The protein below binds the small molecule below.
Small molecule (SMILES): Cc1cn([C@H]2CC[C@@H](CO[P](=O)(O)O[C@H]3C[C@H](n4ccc(N)nc4=O)O[C@@H]3CO[P](=O)(O)O[C@H]3C[C@H](n4cc(C)c(=O)[nH]c4=O)O[C@@H]3CO[P](=O)(O)O[C@H]3C[C@H](n4ccc(N)nc4=O)O[C@@H]3CO[P](=O)(O)O[C@H]3C[C@H](n4cnc5c4NC=NC5N)O[C@@H]3CO[P](=O)(O)O[C@H]3C[C@H](n4cnc5c(=O)[nH]c(N)nc54)O[C@@H]3CO[P](=O)(O)O[C@H]3C[C@H](n4cc(C)c(=O)[nH]c4=O)O[C@@H]3CO[P](=O)(O)O[C@H]3C[C@H](n4ccc(N)nc4=O)O[C@@H]3CO[P](=O)(O)O[C@H]3C[C@H](n4ccc(N)nc4=O)O[C@@H]3CO)O2)c(=O)[nH]c1=O

Binding-site contacts:
Ligand atom C1' contacts residue TYR303 of chain 1.A at 3.4 Å (hydrophobic).
Ligand atom O2 contacts residue ASN341 of chain 1.A at 3.0 Å (h-bond).
Ligand atom OP1 contacts residue GLN295 of chain 1.A at 3.4 Å.
Ligand atom C5' contacts residue THR272 of chain 1.A at 3.4 Å.
Ligand atom OP1 contacts residue LYS267 of chain 1.A at 2.9 Å (salt-bridge).
Ligand atom O3' contacts residue PRO343 of chain 1.A at 3.6 Å.
Ligand atom C2' contacts residue ASN341 of chain 1.A at 3.5 Å.
Ligand atom O4' contacts residue ASN341 of chain 1.A at 3.2 Å.
Ligand atom OP1 contacts residue THR272 of chain 1.A at 2.8 Å (h-bond).
Ligand atom OP1 contacts residue ARG345 of chain 1.A at 2.9 Å (salt-bridge).
Ligand atom C1' contacts residue ASN341 of chain 1.A at 3.6 Å.
Ligand atom C5' contacts residue THR268 of chain 1.A at 3.6 Å.
Ligand atom C2' contacts residue GLN340 of chain 1.A at 3.5 Å.
Ligand atom OP1 contacts residue ILE344 of chain 1.A at 2.8 Å (h-bond).
Ligand atom OP1 contacts residue SER273 of chain 1.A at 3.6 Å.
Ligand atom O3' contacts residue THR268 of chain 1.A at 3.4 Å.
Ligand atom O4' contacts residue HIS545 of chain 1.A at 3.5 Å.
Ligand atom OP2 contacts residue ALA274 of chain 1.A at 3.4 Å.
Ligand atom OP2 contacts residue ARG345 of chain 1.A at 2.7 Å (salt-bridge).
Ligand atom C4' contacts residue ILE342 of chain 1.A at 3.5 Å (hydrophobic).
Ligand atom C5' contacts residue ARG294 of chain 1.A at 3.3 Å.
Ligand atom C5' contacts residue ILE342 of chain 1.A at 3.1 Å (hydrophobic).
Ligand atom C4' contacts residue TYR303 of chain 1.A at 3.6 Å (hydrophobic).
Ligand atom OP1 contacts residue THR268 of chain 1.A at 2.7 Å (h-bond).
Ligand atom OP1 contacts residue GLU547 of chain 1.A at 3.5 Å (salt-bridge).
Ligand atom C1' contacts residue GLN340 of chain 1.A at 3.5 Å.
Ligand atom OP1 contacts residue ARG294 of chain 1.A at 2.9 Å (salt-bridge).
Ligand atom C1' contacts residue HIS545 of chain 1.A at 3.6 Å.
Ligand atom C4' contacts residue VAL544 of chain 1.A at 3.6 Å (hydrophobic).
Ligand atom O4' contacts residue TYR303 of chain 1.A at 3.4 Å (h-bond).
Ligand atom OP2 contacts residue ARG345 of chain 1.A at 3.1 Å (salt-bridge).
Ligand atom O2 contacts residue LYS298 of chain 1.A at 3.6 Å.
Ligand atom O5' contacts residue ARG345 of chain 1.A at 3.6 Å.
Ligand atom O2 contacts residue ARG331 of chain 1.A at 2.8 Å (salt-bridge).
Ligand atom OP1 contacts residue PRO343 of chain 1.A at 3.4 Å.
Ligand atom O3' contacts residue ARG294 of chain 1.A at 3.1 Å (salt-bridge).
Ligand atom C3' contacts residue ASP546 of chain 1.A at 3.5 Å.
Ligand atom OP1 contacts residue THR266 of chain 1.A at 2.8 Å (h-bond).
Ligand atom C2' contacts residue TYR303 of chain 1.A at 3.7 Å (hydrophobic).
Ligand atom P contacts residue ARG294 of chain 1.A at 3.5 Å.

Sequence of chain 1.A:
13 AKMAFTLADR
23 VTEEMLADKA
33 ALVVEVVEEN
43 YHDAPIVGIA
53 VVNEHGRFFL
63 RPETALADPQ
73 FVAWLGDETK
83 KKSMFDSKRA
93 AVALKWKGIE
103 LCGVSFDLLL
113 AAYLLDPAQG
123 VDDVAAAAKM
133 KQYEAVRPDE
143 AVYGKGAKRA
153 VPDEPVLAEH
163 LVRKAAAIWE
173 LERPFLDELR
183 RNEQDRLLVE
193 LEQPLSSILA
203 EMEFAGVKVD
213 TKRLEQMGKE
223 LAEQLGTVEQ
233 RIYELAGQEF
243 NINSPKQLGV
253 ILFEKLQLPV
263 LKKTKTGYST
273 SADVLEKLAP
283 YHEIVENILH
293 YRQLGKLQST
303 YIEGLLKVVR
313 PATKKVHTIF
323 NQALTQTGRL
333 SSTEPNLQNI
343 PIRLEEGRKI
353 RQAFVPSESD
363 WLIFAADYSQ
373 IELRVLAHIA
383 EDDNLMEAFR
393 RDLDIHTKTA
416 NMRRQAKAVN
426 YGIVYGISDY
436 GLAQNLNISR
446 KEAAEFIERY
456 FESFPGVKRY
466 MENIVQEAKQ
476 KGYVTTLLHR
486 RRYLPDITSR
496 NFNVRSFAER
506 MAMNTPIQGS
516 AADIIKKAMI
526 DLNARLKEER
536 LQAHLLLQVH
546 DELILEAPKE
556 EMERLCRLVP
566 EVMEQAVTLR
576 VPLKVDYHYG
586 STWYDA